This small molecule binds to this protein.
Small molecule (SMILES): NS(=O)(=O)c1ccc(C(=O)N[C@@H](c2ccccc2)c2cnnn2CC(=O)NCCCS)cc1

Sequence of chain 1.A:
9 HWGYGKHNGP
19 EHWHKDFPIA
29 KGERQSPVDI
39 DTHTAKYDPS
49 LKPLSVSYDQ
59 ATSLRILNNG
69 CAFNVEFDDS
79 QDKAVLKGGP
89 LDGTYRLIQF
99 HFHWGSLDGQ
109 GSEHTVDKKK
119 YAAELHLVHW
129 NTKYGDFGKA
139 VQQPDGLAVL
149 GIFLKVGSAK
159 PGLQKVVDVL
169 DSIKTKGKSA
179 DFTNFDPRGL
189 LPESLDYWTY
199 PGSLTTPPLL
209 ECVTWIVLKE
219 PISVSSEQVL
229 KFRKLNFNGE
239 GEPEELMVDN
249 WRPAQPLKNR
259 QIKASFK

Binding-site contacts:
Ligand atom C20 contacts residue CYS69 of chain 1.A at 3.1 Å (hydrophobic).
Ligand atom N1 contacts residue THR203 of chain 1.A at 2.8 Å (h-bond).
Ligand atom S2 contacts residue CYS69 of chain 1.A at 1.9 Å (h-bond).
Ligand atom C21 contacts residue CYS69 of chain 1.A at 2.4 Å (hydrophobic).
Ligand atom N1 contacts residue HIS101 of chain 1.A at 3.3 Å (h-bond).
Ligand atom O2 contacts residue HIS124 of chain 1.A at 3.4 Å (h-bond).
Ligand atom N1 contacts residue HIS124 of chain 1.A at 3.4 Å (h-bond).
Ligand atom O2 contacts residue VAL147 of chain 1.A at 3.8 Å.
Ligand atom C6 contacts residue LEU202 of chain 1.A at 3.8 Å (hydrophobic).
Ligand atom N1 contacts residue ZN1 of chain 1.B at 1.9 Å.
Ligand atom O4 contacts residue GLN97 of chain 1.A at 3.4 Å (h-bond).
Ligand atom O1 contacts residue THR203 of chain 1.A at 3.0 Å (h-bond).
Ligand atom S2 contacts residue ALA70 of chain 1.A at 3.6 Å.
Ligand atom C5 contacts residue GLN97 of chain 1.A at 3.7 Å.
Ligand atom O2 contacts residue HIS99 of chain 1.A at 3.4 Å.
Ligand atom C5 contacts residue LEU202 of chain 1.A at 3.9 Å (hydrophobic).
Ligand atom C20 contacts residue ASN67 of chain 1.A at 3.9 Å.
Ligand atom O3 contacts residue PHE135 of chain 1.A at 3.2 Å.
Ligand atom S2 contacts residue HIS101 of chain 1.A at 3.8 Å.
Ligand atom C12 contacts residue VAL139 of chain 1.A at 3.9 Å (hydrophobic).
Ligand atom S1 contacts residue HIS99 of chain 1.A at 3.9 Å.
Ligand atom O4 contacts residue ASN72 of chain 1.A at 3.2 Å (h-bond).
Ligand atom O1 contacts residue LEU202 of chain 1.A at 3.3 Å.
Ligand atom S1 contacts residue THR203 of chain 1.A at 3.9 Å.
Ligand atom C1 contacts residue LEU202 of chain 1.A at 3.8 Å (hydrophobic).
Ligand atom O2 contacts residue VAL126 of chain 1.A at 3.9 Å.
Ligand atom N1 contacts residue HIS99 of chain 1.A at 3.3 Å (h-bond).
Ligand atom C14 contacts residue LEU202 of chain 1.A at 3.9 Å (hydrophobic).
Ligand atom C14 contacts residue PRO206 of chain 1.A at 3.8 Å (hydrophobic).
Ligand atom C21 contacts residue THR204 of chain 1.A at 3.4 Å.
Ligand atom C13 contacts residue PRO206 of chain 1.A at 3.7 Å (hydrophobic).
Ligand atom S2 contacts residue TYR12 of chain 1.A at 3.6 Å (h-bond).
Ligand atom C2 contacts residue THR204 of chain 1.A at 3.2 Å.
Ligand atom N6 contacts residue ASN67 of chain 1.A at 3.8 Å.
Ligand atom O2 contacts residue ZN1 of chain 1.B at 3.0 Å.
Ligand atom S1 contacts residue ZN1 of chain 1.B at 3.0 Å.
Ligand atom C6 contacts residue VAL126 of chain 1.A at 3.7 Å (hydrophobic).
Ligand atom C6 contacts residue HIS99 of chain 1.A at 3.9 Å.
Ligand atom O1 contacts residue TRP213 of chain 1.A at 3.5 Å.
Ligand atom C3 contacts residue THR204 of chain 1.A at 3.2 Å.